Sequence of chain 1.A:
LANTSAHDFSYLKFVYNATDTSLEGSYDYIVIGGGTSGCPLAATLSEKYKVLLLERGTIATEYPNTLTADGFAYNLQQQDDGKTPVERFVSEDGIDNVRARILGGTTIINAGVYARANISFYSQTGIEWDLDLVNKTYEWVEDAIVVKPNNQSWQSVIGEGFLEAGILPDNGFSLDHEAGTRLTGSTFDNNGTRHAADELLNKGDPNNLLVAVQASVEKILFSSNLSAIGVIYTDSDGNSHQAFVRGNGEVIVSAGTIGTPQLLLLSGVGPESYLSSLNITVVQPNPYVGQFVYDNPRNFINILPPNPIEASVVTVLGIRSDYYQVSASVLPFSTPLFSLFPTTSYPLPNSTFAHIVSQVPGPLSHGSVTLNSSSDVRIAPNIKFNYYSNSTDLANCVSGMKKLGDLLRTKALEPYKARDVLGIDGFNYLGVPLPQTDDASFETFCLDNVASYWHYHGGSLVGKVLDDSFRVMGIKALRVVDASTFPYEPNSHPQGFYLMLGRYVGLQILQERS

The protein below binds the small molecule below.
Small molecule (SMILES): CC(=O)N[C@@H]1[C@@H](O)[C@H](O)[C@@H](CO)O[C@H]1O

Binding-site contacts:
Ligand atom O3 contacts residue GLN222 of chain 1.A at 4.0 Å.
Ligand atom C1 contacts residue THR27 of chain 1.A at 4.0 Å.
Ligand atom C5 contacts residue SER247 of chain 1.A at 3.5 Å.
Ligand atom C3 contacts residue ASN25 of chain 1.A at 3.8 Å.
Ligand atom C8 contacts residue VAL221 of chain 1.A at 3.9 Å (hydrophobic).
Ligand atom O6 contacts residue ASP248 of chain 1.A at 2.8 Å (salt-bridge).
Ligand atom C8 contacts residue GLN222 of chain 1.A at 3.1 Å.
Ligand atom O7 contacts residue ASN25 of chain 1.A at 3.3 Å (h-bond).
Ligand atom C5 contacts residue THR27 of chain 1.A at 4.3 Å.
Ligand atom C2 contacts residue GLN222 of chain 1.A at 3.8 Å.
Ligand atom N2 contacts residue GLN222 of chain 1.A at 2.8 Å (h-bond).
Ligand atom O5 contacts residue THR27 of chain 1.A at 3.8 Å.
Ligand atom C2 contacts residue SER247 of chain 1.A at 4.1 Å.
Ligand atom C5 contacts residue ASN25 of chain 1.A at 3.7 Å.
Ligand atom C6 contacts residue ASP248 of chain 1.A at 3.6 Å.
Ligand atom O5 contacts residue ASN25 of chain 1.A at 2.4 Å (h-bond).
Ligand atom N2 contacts residue ASN25 of chain 1.A at 2.9 Å (h-bond).
Ligand atom C8 contacts residue THR66 of chain 1.A at 3.3 Å.
Ligand atom C2 contacts residue ASN25 of chain 1.A at 2.5 Å.
Ligand atom O6 contacts residue THR27 of chain 1.A at 3.8 Å.
Ligand atom C7 contacts residue ASN25 of chain 1.A at 3.3 Å.
Ligand atom C3 contacts residue SER247 of chain 1.A at 3.6 Å.
Ligand atom C1 contacts residue ASN25 of chain 1.A at 1.5 Å.
Ligand atom C1 contacts residue SER247 of chain 1.A at 3.7 Å.
Ligand atom C5 contacts residue ASP248 of chain 1.A at 4.1 Å.
Ligand atom C3 contacts residue GLN222 of chain 1.A at 3.7 Å.
Ligand atom O4 contacts residue ASP248 of chain 1.A at 4.5 Å.
Ligand atom C1 contacts residue GLN222 of chain 1.A at 4.3 Å.
Ligand atom O5 contacts residue SER247 of chain 1.A at 4.0 Å.
Ligand atom N2 contacts residue SER247 of chain 1.A at 4.3 Å.
Ligand atom C4 contacts residue SER247 of chain 1.A at 4.0 Å.
Ligand atom C8 contacts residue ASN25 of chain 1.A at 4.5 Å.
Ligand atom O4 contacts residue SER247 of chain 1.A at 4.3 Å.
Ligand atom C4 contacts residue ASN25 of chain 1.A at 4.3 Å.
Ligand atom C7 contacts residue GLN222 of chain 1.A at 3.4 Å.